A protein and the small-molecule ligand that binds it are described below.
Small molecule (SMILES): Cc1cn([C@H]2C[C@H](O[P](=O)(O)OC[C@H]3O[C@@H](n4cc(C)c(=O)[nH]c4=O)C[C@@H]3O)[C@@H](CO[P](=O)(O)O[C@H]3C[C@H](n4cc(C)c(=O)[nH]c4=O)O[C@@H]3COP(=O)=O)O2)c(=O)[nH]c1=O

Binding-site contacts:
Ligand atom C4' contacts residue VAL153 of chain 1.A at 3.7 Å (hydrophobic).
Ligand atom P contacts residue TYR55 of chain 1.A at 3.6 Å.
Ligand atom OP1 contacts residue LEU170 of chain 1.A at 4.0 Å.
Ligand atom P contacts residue LYS171 of chain 1.A at 3.6 Å.
Ligand atom P contacts residue GLU169 of chain 1.A at 3.7 Å.
Ligand atom OP2 contacts residue TYR55 of chain 1.A at 3.8 Å.
Ligand atom O5' contacts residue TYR194 of chain 1.A at 2.6 Å (h-bond).
Ligand atom P contacts residue TYR194 of chain 1.A at 3.8 Å.
Ligand atom OP1 contacts residue GLU169 of chain 1.A at 2.7 Å (salt-bridge).
Ligand atom OP1 contacts residue VAL56 of chain 1.A at 3.3 Å (h-bond).
Ligand atom OP2 contacts residue LYS171 of chain 1.A at 2.6 Å (salt-bridge).
Ligand atom OP1 contacts residue TYR194 of chain 1.A at 3.7 Å.
Ligand atom C5' contacts residue TYR194 of chain 1.A at 3.1 Å (hydrophobic).
Ligand atom OP1 contacts residue MG1 of chain 1.E at 2.9 Å.
Ligand atom O3' contacts residue MG1 of chain 1.E at 3.0 Å.
Ligand atom OP1 contacts residue VAL153 of chain 1.A at 3.8 Å.
Ligand atom OP1 contacts residue VAL151 of chain 1.A at 3.3 Å (h-bond).
Ligand atom O5' contacts residue VAL153 of chain 1.A at 4.0 Å.
Ligand atom C5 contacts residue GLU61 of chain 1.A at 3.9 Å.
Ligand atom C2' contacts residue TYR55 of chain 1.A at 3.9 Å (hydrophobic).
Ligand atom OP1 contacts residue LYS171 of chain 1.A at 3.6 Å.
Ligand atom C5' contacts residue GLN190 of chain 1.A at 3.6 Å.
Ligand atom C5' contacts residue TYR55 of chain 1.A at 3.5 Å (hydrophobic).
Ligand atom O4 contacts residue GLU61 of chain 1.A at 3.7 Å.
Ligand atom O3' contacts residue VAL153 of chain 1.A at 3.9 Å.
Ligand atom C7 contacts residue GLU61 of chain 1.A at 3.2 Å.
Ligand atom OP2 contacts residue THR57 of chain 1.A at 2.5 Å (h-bond).
Ligand atom OP2 contacts residue GLU169 of chain 1.A at 4.0 Å.
Ligand atom OP1 contacts residue LYS119 of chain 1.A at 3.8 Å.
Ligand atom OP1 contacts residue THR57 of chain 1.A at 3.9 Å.
Ligand atom C5' contacts residue THR57 of chain 1.A at 3.4 Å.
Ligand atom OP2 contacts residue GLN190 of chain 1.A at 3.4 Å (h-bond).
Ligand atom C7 contacts residue THR57 of chain 1.A at 3.5 Å.
Ligand atom C5' contacts residue VAL151 of chain 1.A at 3.9 Å (hydrophobic).
Ligand atom O5' contacts residue LYS119 of chain 1.A at 3.8 Å.
Ligand atom C3' contacts residue TYR55 of chain 1.A at 3.7 Å (hydrophobic).
Ligand atom P contacts residue THR57 of chain 1.A at 3.8 Å.
Ligand atom O3' contacts residue GLN190 of chain 1.A at 4.0 Å.
Ligand atom OP1 contacts residue GLY152 of chain 1.A at 3.1 Å.
Ligand atom P contacts residue MG1 of chain 1.E at 3.5 Å.

Sequence of chain 1.A:
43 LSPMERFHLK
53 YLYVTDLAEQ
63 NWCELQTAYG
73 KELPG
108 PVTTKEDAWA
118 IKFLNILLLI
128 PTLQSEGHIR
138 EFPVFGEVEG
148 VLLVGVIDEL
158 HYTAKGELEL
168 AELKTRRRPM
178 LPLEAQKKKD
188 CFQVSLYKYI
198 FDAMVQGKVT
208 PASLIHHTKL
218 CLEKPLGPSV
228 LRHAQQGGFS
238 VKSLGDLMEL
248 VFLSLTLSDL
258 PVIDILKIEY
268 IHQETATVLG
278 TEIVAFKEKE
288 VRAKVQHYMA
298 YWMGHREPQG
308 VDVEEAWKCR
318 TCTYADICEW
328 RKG